Binding-site contacts:
Ligand atom N1 contacts residue GLY82 of chain 1.A at 3.3 Å (h-bond).
Ligand atom N3 contacts residue LEU85 of chain 1.A at 3.4 Å.
Ligand atom O4 contacts residue ARG83 of chain 1.A at 3.5 Å.
Ligand atom C2 contacts residue ILE103 of chain 1.A at 3.2 Å (hydrophobic).
Ligand atom O2 contacts residue ARG106 of chain 1.A at 2.2 Å (salt-bridge).
Ligand atom O2 contacts residue GLN175 of chain 1.A at 3.2 Å (h-bond).
Ligand atom OP2 contacts residue ARG112 of chain 1.A at 3.1 Å (salt-bridge).
Ligand atom OP1 contacts residue ARG88 of chain 1.A at 2.6 Å (salt-bridge).
Ligand atom O2' contacts residue GLY86 of chain 1.A at 2.8 Å (h-bond).
Ligand atom C2 contacts residue GLY82 of chain 1.A at 3.0 Å.
Ligand atom O2' contacts residue ARG112 of chain 1.A at 3.3 Å.
Ligand atom C2 contacts residue ARG106 of chain 1.A at 3.2 Å.
Ligand atom C2 contacts residue LYS172 of chain 1.A at 3.0 Å.
Ligand atom C2 contacts residue SER110 of chain 1.A at 3.4 Å.
Ligand atom O2' contacts residue LYS102 of chain 1.A at 2.9 Å (salt-bridge).
Ligand atom O2' contacts residue GLY82 of chain 1.A at 3.1 Å (h-bond).
Ligand atom N3 contacts residue GLN175 of chain 1.A at 2.6 Å (h-bond).
Ligand atom N6 contacts residue VAL105 of chain 1.A at 3.1 Å (h-bond).
Ligand atom O2 contacts residue GLY86 of chain 1.A at 3.2 Å.
Ligand atom O4' contacts residue LEU176 of chain 1.A at 3.4 Å.
Ligand atom O3' contacts residue GLY86 of chain 1.A at 3.5 Å (h-bond).
Ligand atom O2 contacts residue GLY82 of chain 1.A at 3.4 Å (h-bond).
Ligand atom O4' contacts residue GLY89 of chain 1.A at 3.3 Å.
Ligand atom N1 contacts residue VAL105 of chain 1.A at 3.0 Å (h-bond).
Ligand atom O2 contacts residue LYS172 of chain 1.A at 3.0 Å (salt-bridge).
Ligand atom O3' contacts residue LYS93 of chain 1.A at 3.3 Å (salt-bridge).
Ligand atom O4' contacts residue LEU179 of chain 1.A at 3.3 Å.
Ligand atom C6 contacts residue ARG112 of chain 1.A at 3.4 Å.
Ligand atom N1 contacts residue VAL81 of chain 1.A at 3.3 Å.
Ligand atom C2 contacts residue GLN175 of chain 1.A at 3.3 Å.
Ligand atom C4 contacts residue LYS172 of chain 1.A at 3.3 Å.
Ligand atom O2 contacts residue PRO87 of chain 1.A at 3.5 Å.
Ligand atom N3 contacts residue GLY82 of chain 1.A at 3.2 Å (h-bond).
Ligand atom O2' contacts residue LYS93 of chain 1.A at 3.2 Å.
Ligand atom C5 contacts residue ARG112 of chain 1.A at 3.5 Å.
Ligand atom O4' contacts residue LEU85 of chain 1.A at 3.3 Å.
Ligand atom O4 contacts residue LYS172 of chain 1.A at 3.1 Å.
Ligand atom N3 contacts residue LYS172 of chain 1.A at 2.3 Å (salt-bridge).
Ligand atom C5 contacts residue ASN79 of chain 1.A at 3.4 Å.
Ligand atom C6 contacts residue VAL81 of chain 1.A at 3.3 Å (hydrophobic).

This small molecule binds to this protein.
Small molecule (SMILES): Nc1ccn([C@@H]2O[C@H](COP(=O)(O)O)[C@@H](O[P](=O)(O)OC[C@H]3O[C@@H](n4ccc(=O)[nH]c4=O)[C@H](O)[C@@H]3O[P](=O)(O)OC[C@H]3O[C@@H](n4cnc5c(N)ncnc54)[C@H](O)[C@@H]3O[P](=O)(O)OC[C@H]3O[C@@H](n4cnc5c(N)ncnc54)[C@H](O)[C@@H]3O[P](=O)(O)OC[C@H]3O[C@@H](n4ccc(N)nc4=O)[C@H](O)[C@@H]3O[P](=O)(O)OC[C@H]3O[C@@H](n4cnc5c(N)ncnc54)[C@H](O)[C@@H]3O[P](=O)(O)OC[C@H]3O[C@@H](n4cnc5c(N)ncnc54)[C@H](O)[C@@H]3O)[C@H]2O)c(=O)n1

Sequence of chain 1.A:
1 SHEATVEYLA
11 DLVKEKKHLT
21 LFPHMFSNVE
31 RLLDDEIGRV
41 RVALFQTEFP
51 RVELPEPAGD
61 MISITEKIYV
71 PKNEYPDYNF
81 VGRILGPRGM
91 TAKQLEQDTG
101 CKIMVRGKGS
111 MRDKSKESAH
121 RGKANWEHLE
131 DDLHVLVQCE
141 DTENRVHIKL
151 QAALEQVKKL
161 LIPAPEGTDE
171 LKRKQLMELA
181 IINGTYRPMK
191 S